The small molecule below binds the protein below.
Small molecule (SMILES): Cc1cn([C@H]2C[C@H](O)[C@@H](CO)O2)c(=O)nc1N

Binding-site contacts:
Ligand atom O2 contacts residue GLN116 of chain 1.B at 3.6 Å.
Ligand atom N1 contacts residue PHE115 of chain 1.B at 4.0 Å.
Ligand atom O4' contacts residue LEU101 of chain 1.B at 3.6 Å.
Ligand atom C2 contacts residue PHE115 of chain 1.B at 3.4 Å (hydrophobic).
Ligand atom O5' contacts residue GLU72 of chain 1.B at 2.6 Å (salt-bridge).
Ligand atom C6 contacts residue TRP77 of chain 1.B at 3.7 Å (hydrophobic).
Ligand atom C5' contacts residue ARG213 of chain 1.B at 3.8 Å.
Ligand atom N4 contacts residue ASP152 of chain 1.B at 3.1 Å (salt-bridge).
Ligand atom O2 contacts residue PHE115 of chain 1.B at 3.5 Å.
Ligand atom C1' contacts residue TYR105 of chain 1.B at 3.7 Å (hydrophobic).
Ligand atom C4' contacts residue GLU216 of chain 1.B at 3.7 Å.
Ligand atom C4 contacts residue PHE156 of chain 1.B at 3.4 Å (hydrophobic).
Ligand atom C2' contacts residue TYR105 of chain 1.B at 3.4 Å (hydrophobic).
Ligand atom C4' contacts residue LEU101 of chain 1.B at 3.9 Å (hydrophobic).
Ligand atom N4 contacts residue GLN116 of chain 1.B at 2.9 Å (h-bond).
Ligand atom O5' contacts residue ARG147 of chain 1.B at 3.2 Å (salt-bridge).
Ligand atom C3' contacts residue TYR105 of chain 1.B at 3.6 Å (hydrophobic).
Ligand atom C5A contacts residue TRP77 of chain 1.B at 3.7 Å (hydrophobic).
Ligand atom C3' contacts residue GLU216 of chain 1.B at 3.2 Å.
Ligand atom C2 contacts residue GLN116 of chain 1.B at 3.8 Å.
Ligand atom C2' contacts residue ILE49 of chain 1.B at 3.6 Å (hydrophobic).
Ligand atom N3 contacts residue GLN116 of chain 1.B at 3.0 Å (h-bond).
Ligand atom C2' contacts residue PHE156 of chain 1.B at 3.9 Å (hydrophobic).
Ligand atom O2 contacts residue PHE156 of chain 1.B at 3.7 Å.
Ligand atom N1 contacts residue PHE156 of chain 1.B at 3.9 Å.
Ligand atom O4' contacts residue PHE115 of chain 1.B at 3.9 Å.
Ligand atom C4 contacts residue GLN116 of chain 1.B at 3.8 Å.
Ligand atom N4 contacts residue PHE156 of chain 1.B at 3.4 Å.
Ligand atom C2 contacts residue PHE156 of chain 1.B at 3.4 Å (hydrophobic).
Ligand atom O2 contacts residue MET104 of chain 1.B at 3.6 Å.
Ligand atom N3 contacts residue PHE115 of chain 1.B at 3.5 Å.
Ligand atom O3' contacts residue TYR105 of chain 1.B at 2.6 Å (h-bond).
Ligand atom C5' contacts residue VAL74 of chain 1.B at 3.7 Å (hydrophobic).
Ligand atom C5A contacts residue ASP152 of chain 1.B at 3.2 Å.
Ligand atom N3 contacts residue PHE156 of chain 1.B at 3.3 Å.
Ligand atom C5A contacts residue ARG123 of chain 1.B at 3.2 Å.
Ligand atom O3' contacts residue GLU216 of chain 1.B at 2.6 Å (salt-bridge).
Ligand atom O4' contacts residue TRP77 of chain 1.B at 3.6 Å.
Ligand atom C5A contacts residue GLU72 of chain 1.B at 3.2 Å.
Ligand atom C5' contacts residue GLU72 of chain 1.B at 3.6 Å.

Sequence of chain 1.B:
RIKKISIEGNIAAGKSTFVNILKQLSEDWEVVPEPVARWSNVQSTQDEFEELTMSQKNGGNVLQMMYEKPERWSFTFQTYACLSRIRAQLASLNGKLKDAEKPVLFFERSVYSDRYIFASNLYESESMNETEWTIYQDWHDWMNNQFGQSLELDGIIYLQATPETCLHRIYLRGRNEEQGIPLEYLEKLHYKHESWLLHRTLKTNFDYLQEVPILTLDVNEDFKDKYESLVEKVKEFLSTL